The small molecule below binds the protein below.
Small molecule (SMILES): CN(C)CCCC(=O)N1CCC[C@H]1c1nc(-c2ccc(C(=O)Nc3nccs3)cc2)c2c(N)nccn12

Sequence of chain 1.B:
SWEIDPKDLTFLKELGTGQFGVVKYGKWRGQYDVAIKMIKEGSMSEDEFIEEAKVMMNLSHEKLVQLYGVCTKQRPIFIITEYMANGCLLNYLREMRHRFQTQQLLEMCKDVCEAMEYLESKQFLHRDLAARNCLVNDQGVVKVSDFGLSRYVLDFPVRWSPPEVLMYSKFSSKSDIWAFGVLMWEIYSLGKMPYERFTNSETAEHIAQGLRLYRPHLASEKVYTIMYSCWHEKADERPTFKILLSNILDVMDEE

Binding-site contacts:
Ligand atom C5 contacts residue TYR73 of chain 1.B at 3.9 Å (hydrophobic).
Ligand atom N1 contacts residue TYR73 of chain 1.B at 3.4 Å (h-bond).
Ligand atom C11 contacts residue TRP33 of chain 1.B at 3.6 Å (hydrophobic).
Ligand atom N29 contacts residue SER65 of chain 1.B at 2.9 Å (h-bond).
Ligand atom C17 contacts residue LEU72 of chain 1.B at 4.2 Å (hydrophobic).
Ligand atom C19 contacts residue GLN71 of chain 1.B at 4.1 Å.
Ligand atom N1 contacts residue SER6 of chain 1.B at 4.0 Å.
Ligand atom C31 contacts residue TYR37 of chain 1.B at 3.8 Å (hydrophobic).
Ligand atom C30 contacts residue TRP33 of chain 1.B at 3.5 Å (hydrophobic).
Ligand atom N15 contacts residue TYR73 of chain 1.B at 4.1 Å.
Ligand atom C31 contacts residue TRP33 of chain 1.B at 4.2 Å (hydrophobic).
Ligand atom C4 contacts residue TYR73 of chain 1.B at 3.4 Å (hydrophobic).
Ligand atom C9 contacts residue TYR73 of chain 1.B at 3.7 Å (hydrophobic).
Ligand atom C25 contacts residue SER65 of chain 1.B at 3.1 Å.
Ligand atom C13 contacts residue TYR37 of chain 1.B at 3.8 Å (hydrophobic).
Ligand atom C17 contacts residue GLN71 of chain 1.B at 4.0 Å.
Ligand atom C16 contacts residue TYR73 of chain 1.B at 3.9 Å (hydrophobic).
Ligand atom C12 contacts residue TYR73 of chain 1.B at 3.5 Å (hydrophobic).
Ligand atom C1 contacts residue TYR37 of chain 1.B at 3.6 Å (hydrophobic).
Ligand atom C17 contacts residue TYR73 of chain 1.B at 4.1 Å (hydrophobic).
Ligand atom N14 contacts residue TRP33 of chain 1.B at 3.5 Å.
Ligand atom C11 contacts residue TYR73 of chain 1.B at 3.9 Å (hydrophobic).
Ligand atom N23 contacts residue GLN71 of chain 1.B at 4.1 Å.
Ligand atom S26 contacts residue SER65 of chain 1.B at 4.0 Å.
Ligand atom N23 contacts residue SER65 of chain 1.B at 3.3 Å (h-bond).
Ligand atom C10 contacts residue TRP33 of chain 1.B at 3.7 Å (hydrophobic).
Ligand atom C12 contacts residue VAL39 of chain 1.B at 3.9 Å (hydrophobic).
Ligand atom N8 contacts residue TYR73 of chain 1.B at 3.7 Å.
Ligand atom C22 contacts residue SER65 of chain 1.B at 4.2 Å.
Ligand atom O37 contacts residue TRP33 of chain 1.B at 3.5 Å.
Ligand atom C13 contacts residue TRP33 of chain 1.B at 3.9 Å (hydrophobic).
Ligand atom C7 contacts residue TYR73 of chain 1.B at 4.2 Å (hydrophobic).
Ligand atom C18 contacts residue GLN71 of chain 1.B at 3.5 Å.
Ligand atom C3 contacts residue ILE9 of chain 1.B at 4.2 Å (hydrophobic).
Ligand atom C22 contacts residue GLN71 of chain 1.B at 4.0 Å.
Ligand atom C28 contacts residue SER65 of chain 1.B at 3.5 Å.
Ligand atom C3 contacts residue TYR73 of chain 1.B at 4.0 Å (hydrophobic).
Ligand atom C2 contacts residue TYR73 of chain 1.B at 3.6 Å (hydrophobic).
Ligand atom N6 contacts residue TYR73 of chain 1.B at 4.1 Å.
Ligand atom C27 contacts residue SER65 of chain 1.B at 4.1 Å.